Binding-site contacts:
Ligand atom N19 contacts residue LEU126 of chain 1.L at 3.6 Å.
Ligand atom C5 contacts residue GLN124 of chain 1.L at 3.8 Å.
Ligand atom C11 contacts residue PHE102 of chain 1.L at 3.7 Å (hydrophobic).
Ligand atom S13 contacts residue SER98 of chain 1.L at 3.7 Å.
Ligand atom C18 contacts residue VAL71 of chain 1.L at 3.5 Å (hydrophobic).
Ligand atom N14 contacts residue HIS123 of chain 1.L at 3.7 Å.
Ligand atom C16 contacts residue GLN124 of chain 1.L at 3.4 Å.
Ligand atom N25 contacts residue THR146 of chain 1.L at 3.7 Å.
Ligand atom C8 contacts residue GLN124 of chain 1.L at 3.7 Å.
Ligand atom C18 contacts residue LEU126 of chain 1.L at 3.4 Å (hydrophobic).
Ligand atom C6 contacts residue ASN151 of chain 1.L at 3.8 Å.
Ligand atom C17 contacts residue PRO125 of chain 1.L at 3.8 Å (hydrophobic).
Ligand atom C6 contacts residue LEU150 of chain 1.L at 3.2 Å (hydrophobic).
Ligand atom C12 contacts residue SER98 of chain 1.L at 3.0 Å.
Ligand atom N14 contacts residue THR169 of chain 1.L at 3.5 Å (h-bond).
Ligand atom N3 contacts residue ILE136 of chain 1.F at 3.1 Å.
Ligand atom S13 contacts residue ILE122 of chain 1.L at 3.7 Å.
Ligand atom N3 contacts residue GLN124 of chain 1.L at 2.8 Å (h-bond).
Ligand atom C5 contacts residue THR169 of chain 1.L at 3.3 Å.
Ligand atom O7 contacts residue LEU150 of chain 1.L at 3.1 Å.
Ligand atom C12 contacts residue SER101 of chain 1.L at 3.3 Å.
Ligand atom C8 contacts residue LEU150 of chain 1.L at 3.8 Å (hydrophobic).
Ligand atom O1 contacts residue ARG147 of chain 1.L at 3.3 Å.
Ligand atom S13 contacts residue HIS123 of chain 1.L at 3.5 Å (h-bond).
Ligand atom C22 contacts residue GLN132 of chain 1.L at 3.8 Å.
Ligand atom N14 contacts residue GLN124 of chain 1.L at 2.8 Å (h-bond).
Ligand atom C26 contacts residue ILE143 of chain 1.L at 3.6 Å (hydrophobic).
Ligand atom C18 contacts residue GLN124 of chain 1.L at 3.8 Å.
Ligand atom C4 contacts residue THR169 of chain 1.L at 3.0 Å.
Ligand atom C23 contacts residue GLN132 of chain 1.L at 3.3 Å.
Ligand atom C4 contacts residue ILE136 of chain 1.F at 3.3 Å (hydrophobic).
Ligand atom C15 contacts residue ILE136 of chain 1.F at 3.7 Å (hydrophobic).
Ligand atom C2 contacts residue ILE136 of chain 1.F at 3.5 Å (hydrophobic).
Ligand atom S13 contacts residue GLN124 of chain 1.L at 3.2 Å (h-bond).
Ligand atom O1 contacts residue ILE136 of chain 1.F at 3.6 Å.
Ligand atom N19 contacts residue VAL71 of chain 1.L at 3.8 Å.
Ligand atom C18 contacts residue PRO125 of chain 1.L at 3.1 Å (hydrophobic).
Ligand atom C2 contacts residue GLN124 of chain 1.L at 3.9 Å.
Ligand atom C9 contacts residue GLN124 of chain 1.L at 3.8 Å.
Ligand atom C4 contacts residue GLN124 of chain 1.L at 3.5 Å.

A protein and the small-molecule ligand that binds it are described below.
Small molecule (SMILES): CC(C)n1ncc2cc(C(=O)NCc3coc(-c4cccs4)n3)cnc21

Sequence of chain 1.L:
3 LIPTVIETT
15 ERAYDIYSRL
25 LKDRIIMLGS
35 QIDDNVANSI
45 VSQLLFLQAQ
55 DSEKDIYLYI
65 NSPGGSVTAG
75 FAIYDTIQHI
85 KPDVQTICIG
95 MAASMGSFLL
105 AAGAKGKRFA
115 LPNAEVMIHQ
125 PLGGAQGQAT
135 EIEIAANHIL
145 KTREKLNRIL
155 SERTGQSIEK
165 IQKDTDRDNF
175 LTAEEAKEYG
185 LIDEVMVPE

Sequence of chain 1.F:
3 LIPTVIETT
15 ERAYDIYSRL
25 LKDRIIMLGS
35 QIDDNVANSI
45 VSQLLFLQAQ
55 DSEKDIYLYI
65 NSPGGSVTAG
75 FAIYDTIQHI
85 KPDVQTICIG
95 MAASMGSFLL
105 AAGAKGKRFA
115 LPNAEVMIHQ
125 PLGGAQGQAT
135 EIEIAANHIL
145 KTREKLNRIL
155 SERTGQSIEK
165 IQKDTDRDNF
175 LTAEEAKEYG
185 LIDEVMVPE